Binding-site contacts:
Ligand atom NE contacts residue ASN55 of chain 2.A at 3.2 Å (h-bond).
Ligand atom CB contacts residue ASN180 of chain 2.A at 3.2 Å.
Ligand atom O2P contacts residue ARG61 of chain 2.A at 2.9 Å (salt-bridge).
Ligand atom CA contacts residue ASN180 of chain 2.A at 3.4 Å.
Ligand atom CG2 contacts residue UWK1 of chain 2.C at 3.6 Å.
Ligand atom O3P contacts residue ARG134 of chain 2.A at 3.0 Å (salt-bridge).
Ligand atom CB contacts residue GLU187 of chain 2.A at 3.2 Å.
Ligand atom OG contacts residue LEU48 of chain 2.A at 3.5 Å.
Ligand atom CA contacts residue GLU19 of chain 2.A at 3.4 Å.
Ligand atom CA contacts residue ASN231 of chain 2.A at 3.3 Å.
Ligand atom O2P contacts residue ARG134 of chain 2.A at 2.8 Å (salt-bridge).
Ligand atom O1P contacts residue ARG61 of chain 2.A at 2.9 Å (salt-bridge).
Ligand atom NH2 contacts residue ASN55 of chain 2.A at 3.3 Å (h-bond).
Ligand atom N contacts residue ASN180 of chain 2.A at 2.9 Å (h-bond).
Ligand atom C contacts residue ASN180 of chain 2.A at 3.6 Å.
Ligand atom O3P contacts residue TYR135 of chain 2.A at 2.6 Å (h-bond).
Ligand atom O contacts residue LYS54 of chain 2.A at 3.6 Å.
Ligand atom N contacts residue LEU179 of chain 2.A at 3.5 Å.
Ligand atom C contacts residue GLU19 of chain 2.A at 3.6 Å.
Ligand atom NH1 contacts residue GLY58 of chain 2.A at 3.6 Å.
Ligand atom O contacts residue VAL183 of chain 2.A at 3.6 Å.
Ligand atom N contacts residue ASN231 of chain 2.A at 2.8 Å (h-bond).
Ligand atom CB contacts residue GLU19 of chain 2.A at 2.9 Å.
Ligand atom C contacts residue ASN231 of chain 2.A at 3.5 Å.
Ligand atom O contacts residue VAL51 of chain 2.A at 3.6 Å.
Ligand atom N contacts residue GLU19 of chain 2.A at 2.6 Å (salt-bridge).
Ligand atom P contacts residue ARG134 of chain 2.A at 3.7 Å.
Ligand atom C contacts residue ASN55 of chain 2.A at 3.4 Å.
Ligand atom CA contacts residue GLU19 of chain 2.A at 3.7 Å.
Ligand atom CG1 contacts residue GLY176 of chain 2.A at 3.7 Å.
Ligand atom N contacts residue LEU234 of chain 2.A at 3.3 Å.
Ligand atom P contacts residue ARG61 of chain 2.A at 3.6 Å.
Ligand atom O contacts residue GLU187 of chain 2.A at 3.3 Å (salt-bridge).
Ligand atom O contacts residue ASN231 of chain 2.A at 2.9 Å (h-bond).
Ligand atom CB contacts residue TRP235 of chain 2.A at 3.4 Å (hydrophobic).
Ligand atom O contacts residue ASN55 of chain 2.A at 2.8 Å (h-bond).
Ligand atom CA contacts residue ASN55 of chain 2.A at 3.4 Å.
Ligand atom OG contacts residue GLU19 of chain 2.A at 3.6 Å.
Ligand atom O contacts residue VAL51 of chain 2.A at 3.6 Å.
Ligand atom CB contacts residue ASN55 of chain 2.A at 3.3 Å.

This small molecule binds to this protein.
Small molecule (SMILES): CC[C@H](C)[C@H](NC(=O)[C@H](COP(=O)(O)O)NC(=O)CNC(=O)[C@H](C)N)C(=O)N1CCC[C@H]1C(=O)NCC(=O)N[C@@H](CCCN=C(N)N)C(=O)N[C@@H](C)C(=O)N[C@@H](CO)C(=O)O

Sequence of chain 2.A:
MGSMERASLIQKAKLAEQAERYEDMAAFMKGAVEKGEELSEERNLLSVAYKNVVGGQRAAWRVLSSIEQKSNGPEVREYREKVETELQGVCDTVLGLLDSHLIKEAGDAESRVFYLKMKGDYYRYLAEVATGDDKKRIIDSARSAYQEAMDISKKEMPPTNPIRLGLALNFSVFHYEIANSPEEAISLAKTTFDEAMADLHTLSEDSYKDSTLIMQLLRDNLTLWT